Binding-site contacts:
Ligand atom C3 contacts residue GLU199 of chain 1.A at 3.4 Å.
Ligand atom O4 contacts residue GLU199 of chain 1.A at 2.7 Å (salt-bridge).
Ligand atom C5 contacts residue THR273 of chain 1.A at 4.3 Å.
Ligand atom C2 contacts residue ASN263 of chain 1.A at 4.3 Å.
Ligand atom C2 contacts residue GLY272 of chain 1.A at 3.9 Å.
Ligand atom C6 contacts residue THR273 of chain 1.A at 4.0 Å.
Ligand atom C4 contacts residue THR273 of chain 1.A at 3.5 Å.
Ligand atom O2 contacts residue THR273 of chain 1.A at 4.4 Å.
Ligand atom C5 contacts residue GLY272 of chain 1.A at 4.2 Å.
Ligand atom O2 contacts residue GLY272 of chain 1.A at 2.9 Å (h-bond).
Ligand atom C4 contacts residue GLU199 of chain 1.A at 3.7 Å.
Ligand atom O2 contacts residue LYS275 of chain 1.A at 3.3 Å (salt-bridge).
Ligand atom O3 contacts residue ASN263 of chain 1.A at 3.0 Å (h-bond).
Ligand atom O4 contacts residue LYS275 of chain 1.A at 4.1 Å.
Ligand atom O2 contacts residue ASP268 of chain 1.A at 2.6 Å (salt-bridge).
Ligand atom O4 contacts residue THR273 of chain 1.A at 3.7 Å.
Ligand atom C3 contacts residue ASP268 of chain 1.A at 4.0 Å.
Ligand atom O5 contacts residue GLY272 of chain 1.A at 3.2 Å.
Ligand atom C6 contacts residue TYR274 of chain 1.A at 4.0 Å (hydrophobic).
Ligand atom O4 contacts residue TYR274 of chain 1.A at 3.6 Å.
Ligand atom C3 contacts residue ASN263 of chain 1.A at 4.0 Å.
Ligand atom O3 contacts residue LYS275 of chain 1.A at 2.7 Å (salt-bridge).
Ligand atom O2 contacts residue CYS270 of chain 1.A at 4.0 Å.
Ligand atom O2 contacts residue VAL271 of chain 1.A at 3.3 Å.
Ligand atom C6 contacts residue GLY272 of chain 1.A at 3.6 Å.
Ligand atom C2 contacts residue LYS275 of chain 1.A at 4.1 Å.
Ligand atom C3 contacts residue THR273 of chain 1.A at 4.5 Å.
Ligand atom O3 contacts residue GLU199 of chain 1.A at 2.5 Å (salt-bridge).
Ligand atom C1 contacts residue GLY272 of chain 1.A at 3.7 Å.
Ligand atom O3 contacts residue ASP268 of chain 1.A at 3.4 Å (salt-bridge).
Ligand atom C3 contacts residue LYS275 of chain 1.A at 3.7 Å.
Ligand atom C4 contacts residue LYS275 of chain 1.A at 3.7 Å.
Ligand atom O3 contacts residue THR273 of chain 1.A at 4.3 Å.
Ligand atom C4 contacts residue TYR274 of chain 1.A at 4.4 Å (hydrophobic).
Ligand atom C2 contacts residue ASP268 of chain 1.A at 3.3 Å.

The protein below binds the small molecule below.
Small molecule (SMILES): C[C@@H]1O[C@@H](O)[C@H](O)[C@H](O)[C@H]1O

Sequence of chain 1.A:
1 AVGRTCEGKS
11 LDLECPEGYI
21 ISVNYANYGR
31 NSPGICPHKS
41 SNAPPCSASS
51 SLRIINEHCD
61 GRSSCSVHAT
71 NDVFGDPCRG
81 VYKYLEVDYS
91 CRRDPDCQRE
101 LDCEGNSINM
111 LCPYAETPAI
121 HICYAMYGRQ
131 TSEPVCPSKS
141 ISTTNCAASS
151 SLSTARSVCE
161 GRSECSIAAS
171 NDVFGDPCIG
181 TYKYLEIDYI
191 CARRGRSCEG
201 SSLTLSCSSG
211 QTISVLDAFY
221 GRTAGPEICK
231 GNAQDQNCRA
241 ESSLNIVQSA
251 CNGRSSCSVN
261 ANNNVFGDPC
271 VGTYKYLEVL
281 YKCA